This small molecule binds to this protein.
Small molecule (SMILES): COc1ccc(NC(=O)CN)cc1

Sequence of chain 1.A:
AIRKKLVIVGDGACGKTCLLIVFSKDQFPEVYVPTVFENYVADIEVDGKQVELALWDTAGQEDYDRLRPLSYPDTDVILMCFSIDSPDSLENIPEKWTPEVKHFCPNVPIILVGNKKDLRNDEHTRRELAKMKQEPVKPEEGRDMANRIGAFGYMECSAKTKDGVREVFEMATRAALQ

Binding-site contacts:
Ligand atom C1 contacts residue HIS106 of chain 1.A at 4.0 Å.
Ligand atom C7 contacts residue GLU103 of chain 1.A at 3.6 Å.
Ligand atom C9 contacts residue PRO102 of chain 1.A at 4.4 Å (hydrophobic).
Ligand atom C7 contacts residue ASP68 of chain 1.A at 3.5 Å.
Ligand atom C6 contacts residue HIS106 of chain 1.A at 4.1 Å.
Ligand atom C8 contacts residue HIS106 of chain 1.A at 4.1 Å.
Ligand atom C3 contacts residue PHE107 of chain 1.A at 3.5 Å (hydrophobic).
Ligand atom O2 contacts residue PRO102 of chain 1.A at 3.4 Å (h-bond).
Ligand atom C7 contacts residue ARG71 of chain 1.A at 3.6 Å.
Ligand atom C8 contacts residue PRO102 of chain 1.A at 3.9 Å (hydrophobic).
Ligand atom O1 contacts residue GLU103 of chain 1.A at 4.4 Å.
Ligand atom C5 contacts residue GLU103 of chain 1.A at 3.9 Å.
Ligand atom O1 contacts residue PHE107 of chain 1.A at 3.7 Å.
Ligand atom O2 contacts residue HIS106 of chain 1.A at 4.4 Å.
Ligand atom N1 contacts residue HIS106 of chain 1.A at 3.7 Å.
Ligand atom C5 contacts residue PHE107 of chain 1.A at 4.3 Å (hydrophobic).
Ligand atom O1 contacts residue PRO72 of chain 1.A at 4.2 Å.
Ligand atom C9 contacts residue HIS106 of chain 1.A at 4.4 Å.
Ligand atom N2 contacts residue PRO102 of chain 1.A at 3.8 Å.
Ligand atom O2 contacts residue GLU103 of chain 1.A at 3.9 Å.
Ligand atom O1 contacts residue ASP68 of chain 1.A at 3.7 Å.
Ligand atom C4 contacts residue GLU103 of chain 1.A at 3.9 Å.
Ligand atom C2 contacts residue PHE107 of chain 1.A at 3.8 Å (hydrophobic).
Ligand atom C4 contacts residue PHE107 of chain 1.A at 3.7 Å (hydrophobic).
Ligand atom C1 contacts residue PHE107 of chain 1.A at 4.4 Å (hydrophobic).